Binding-site contacts:
Ligand atom C2' contacts residue LYS25 of chain 5.C at 3.8 Å.
Ligand atom OP2 contacts residue ASP242 of chain 5.A at 3.9 Å.
Ligand atom C5' contacts residue ASP242 of chain 5.A at 4.4 Å.

Sequence of chain 5.A:
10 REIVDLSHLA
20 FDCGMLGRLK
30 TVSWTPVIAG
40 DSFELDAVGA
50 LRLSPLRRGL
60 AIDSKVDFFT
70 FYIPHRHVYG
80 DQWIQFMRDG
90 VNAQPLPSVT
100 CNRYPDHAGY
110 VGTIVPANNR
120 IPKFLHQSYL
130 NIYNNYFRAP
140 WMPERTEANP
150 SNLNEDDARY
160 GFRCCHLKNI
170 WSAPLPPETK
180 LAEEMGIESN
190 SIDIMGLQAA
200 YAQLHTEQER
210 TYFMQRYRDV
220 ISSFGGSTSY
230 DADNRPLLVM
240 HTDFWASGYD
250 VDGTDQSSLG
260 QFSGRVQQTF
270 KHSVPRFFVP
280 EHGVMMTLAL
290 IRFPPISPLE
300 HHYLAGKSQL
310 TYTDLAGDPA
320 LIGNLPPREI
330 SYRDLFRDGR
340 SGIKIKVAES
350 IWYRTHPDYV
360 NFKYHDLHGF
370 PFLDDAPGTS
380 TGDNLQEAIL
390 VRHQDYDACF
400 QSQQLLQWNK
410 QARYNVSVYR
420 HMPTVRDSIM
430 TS

This small molecule binds to this protein.
Small molecule (SMILES): Nc1ccn([C@H]2C[C@H](O)[C@@H](COP(=O)(O)O)O2)c(=O)n1

Sequence of chain 5.C:
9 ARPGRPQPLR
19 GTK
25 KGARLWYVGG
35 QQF